The protein below binds the small molecule below.
Small molecule (SMILES): CC(=O)N[C@@H]1[C@@H](O)[C@H](O)[C@@H](CO)O[C@H]1O

Binding-site contacts:
Ligand atom C2 contacts residue ASN788 of chain 1.C at 2.5 Å.
Ligand atom C1 contacts residue SER790 of chain 1.C at 3.7 Å.
Ligand atom C1 contacts residue ASN788 of chain 1.C at 1.4 Å.
Ligand atom C7 contacts residue ASN788 of chain 1.C at 4.0 Å.
Ligand atom O5 contacts residue SER790 of chain 1.C at 3.7 Å.
Ligand atom C6 contacts residue SER790 of chain 1.C at 4.4 Å.
Ligand atom C4 contacts residue ASN788 of chain 1.C at 4.2 Å.
Ligand atom N2 contacts residue ASN788 of chain 1.C at 2.9 Å (h-bond).
Ligand atom C3 contacts residue ASN788 of chain 1.C at 3.8 Å.
Ligand atom O5 contacts residue ASN788 of chain 1.C at 2.4 Å (h-bond).
Ligand atom C5 contacts residue ASN788 of chain 1.C at 3.7 Å.
Ligand atom C5 contacts residue SER790 of chain 1.C at 3.8 Å.

Sequence of chain 1.C:
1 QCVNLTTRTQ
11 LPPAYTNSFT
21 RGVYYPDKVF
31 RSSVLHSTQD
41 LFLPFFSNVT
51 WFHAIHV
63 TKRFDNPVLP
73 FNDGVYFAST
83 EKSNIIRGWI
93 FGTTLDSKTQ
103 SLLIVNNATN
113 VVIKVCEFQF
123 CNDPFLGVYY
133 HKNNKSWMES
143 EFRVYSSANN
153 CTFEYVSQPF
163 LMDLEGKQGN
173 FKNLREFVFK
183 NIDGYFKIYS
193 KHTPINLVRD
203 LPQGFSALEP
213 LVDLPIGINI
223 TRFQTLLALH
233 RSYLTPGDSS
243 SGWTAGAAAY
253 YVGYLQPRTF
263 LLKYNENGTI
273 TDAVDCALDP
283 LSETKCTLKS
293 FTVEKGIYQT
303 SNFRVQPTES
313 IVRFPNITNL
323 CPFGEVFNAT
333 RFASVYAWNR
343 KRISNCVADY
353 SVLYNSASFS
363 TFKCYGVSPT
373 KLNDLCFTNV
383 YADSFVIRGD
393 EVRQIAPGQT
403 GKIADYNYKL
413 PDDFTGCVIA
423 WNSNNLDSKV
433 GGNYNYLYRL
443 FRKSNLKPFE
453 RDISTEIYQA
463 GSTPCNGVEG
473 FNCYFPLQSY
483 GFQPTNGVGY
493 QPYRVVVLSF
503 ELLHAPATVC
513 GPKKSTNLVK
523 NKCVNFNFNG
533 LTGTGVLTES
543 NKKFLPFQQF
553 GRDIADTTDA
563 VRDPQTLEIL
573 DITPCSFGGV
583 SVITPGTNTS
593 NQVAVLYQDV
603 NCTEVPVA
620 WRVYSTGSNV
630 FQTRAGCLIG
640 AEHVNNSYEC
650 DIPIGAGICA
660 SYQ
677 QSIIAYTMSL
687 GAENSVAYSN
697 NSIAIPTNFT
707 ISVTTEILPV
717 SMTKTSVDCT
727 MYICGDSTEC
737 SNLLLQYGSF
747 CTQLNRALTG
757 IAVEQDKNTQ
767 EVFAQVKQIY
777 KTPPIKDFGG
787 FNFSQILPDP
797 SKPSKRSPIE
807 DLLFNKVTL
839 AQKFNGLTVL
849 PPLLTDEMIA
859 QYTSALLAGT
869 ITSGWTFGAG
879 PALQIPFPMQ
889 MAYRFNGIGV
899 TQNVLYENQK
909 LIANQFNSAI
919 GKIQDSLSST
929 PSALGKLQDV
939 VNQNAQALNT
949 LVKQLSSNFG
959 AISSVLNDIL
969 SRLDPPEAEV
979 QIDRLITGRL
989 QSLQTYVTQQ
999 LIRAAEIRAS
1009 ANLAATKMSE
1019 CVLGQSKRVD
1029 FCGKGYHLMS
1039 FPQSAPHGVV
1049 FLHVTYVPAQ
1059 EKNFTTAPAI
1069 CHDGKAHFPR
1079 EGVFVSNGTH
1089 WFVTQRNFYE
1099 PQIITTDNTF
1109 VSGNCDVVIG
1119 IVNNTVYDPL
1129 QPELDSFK